Sequence of chain 1.I:
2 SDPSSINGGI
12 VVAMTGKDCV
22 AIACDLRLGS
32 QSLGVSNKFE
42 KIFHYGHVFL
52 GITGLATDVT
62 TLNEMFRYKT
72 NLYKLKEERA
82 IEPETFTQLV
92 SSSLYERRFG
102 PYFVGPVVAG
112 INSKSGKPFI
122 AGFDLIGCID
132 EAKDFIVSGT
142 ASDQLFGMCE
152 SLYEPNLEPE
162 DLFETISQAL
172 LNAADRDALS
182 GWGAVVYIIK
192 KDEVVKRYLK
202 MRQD

Sequence of chain 1.H:
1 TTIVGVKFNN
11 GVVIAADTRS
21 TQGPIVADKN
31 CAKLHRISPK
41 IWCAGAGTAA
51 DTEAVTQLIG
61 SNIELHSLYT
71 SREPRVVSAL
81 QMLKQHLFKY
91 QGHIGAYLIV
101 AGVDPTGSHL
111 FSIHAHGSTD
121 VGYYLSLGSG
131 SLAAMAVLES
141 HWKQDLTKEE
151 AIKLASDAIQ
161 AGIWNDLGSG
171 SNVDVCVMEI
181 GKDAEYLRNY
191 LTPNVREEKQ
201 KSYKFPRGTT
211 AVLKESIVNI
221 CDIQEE

Binding-site contacts:
Ligand atom N9 contacts residue THR21 of chain 1.H at 3.1 Å (h-bond).
Ligand atom O8 contacts residue ALA49 of chain 1.H at 2.9 Å (h-bond).
Ligand atom O19 contacts residue THR21 of chain 1.H at 3.1 Å (h-bond).
Ligand atom C23 contacts residue ALA49 of chain 1.H at 3.8 Å (hydrophobic).
Ligand atom B26 contacts residue THR1 of chain 1.H at 1.4 Å.
Ligand atom O8 contacts residue THR48 of chain 1.H at 4.0 Å.
Ligand atom C10 contacts residue THR21 of chain 1.H at 3.7 Å.
Ligand atom O27 contacts residue GLY47 of chain 1.H at 3.2 Å (h-bond).
Ligand atom C12 contacts residue THR21 of chain 1.H at 3.9 Å.
Ligand atom C23 contacts residue GLY47 of chain 1.H at 3.6 Å.
Ligand atom C22 contacts residue THR1 of chain 1.H at 2.7 Å.
Ligand atom C18 contacts residue GLY47 of chain 1.H at 3.6 Å.
Ligand atom C24 contacts residue GLY45 of chain 1.H at 3.6 Å.
Ligand atom N1 contacts residue CYS129 of chain 1.I at 3.9 Å.
Ligand atom C11 contacts residue THR21 of chain 1.H at 3.5 Å.
Ligand atom N1 contacts residue ALA49 of chain 1.H at 4.0 Å.
Ligand atom O19 contacts residue SER20 of chain 1.H at 3.1 Å (h-bond).
Ligand atom C2 contacts residue SER20 of chain 1.H at 3.9 Å.
Ligand atom C21 contacts residue GLY47 of chain 1.H at 3.8 Å.
Ligand atom C24 contacts residue ALA49 of chain 1.H at 3.8 Å (hydrophobic).
Ligand atom C5 contacts residue ASP125 of chain 1.I at 3.7 Å.
Ligand atom C3 contacts residue THR21 of chain 1.H at 3.6 Å.
Ligand atom O28 contacts residue GLY168 of chain 1.H at 3.7 Å.
Ligand atom C22 contacts residue GLY47 of chain 1.H at 3.7 Å.
Ligand atom C24 contacts residue THR52 of chain 1.H at 3.7 Å.
Ligand atom O27 contacts residue ALA46 of chain 1.H at 4.0 Å.
Ligand atom C10 contacts residue GLY47 of chain 1.H at 3.4 Å.
Ligand atom N20 contacts residue GLY47 of chain 1.H at 2.9 Å (h-bond).
Ligand atom N4 contacts residue GLN22 of chain 1.H at 3.7 Å.
Ligand atom C6 contacts residue ASP125 of chain 1.I at 3.7 Å.
Ligand atom C25 contacts residue ALA49 of chain 1.H at 3.9 Å (hydrophobic).
Ligand atom C16 contacts residue THR48 of chain 1.H at 4.0 Å.
Ligand atom C13 contacts residue THR21 of chain 1.H at 3.5 Å.
Ligand atom C7 contacts residue ALA49 of chain 1.H at 3.9 Å (hydrophobic).
Ligand atom O27 contacts residue THR1 of chain 1.H at 2.4 Å (h-bond).
Ligand atom N20 contacts residue THR1 of chain 1.H at 3.7 Å.
Ligand atom C21 contacts residue THR1 of chain 1.H at 2.4 Å.
Ligand atom C17 contacts residue GLY47 of chain 1.H at 4.0 Å.
Ligand atom B26 contacts residue LYS33 of chain 1.H at 3.9 Å.
Ligand atom O28 contacts residue THR1 of chain 1.H at 2.3 Å (h-bond).

A protein and the small-molecule ligand that binds it are described below.
Small molecule (SMILES): CC(C)C[C@H](NC(=O)[C@H](Cc1ccccc1)NC(=O)c1cnccn1)B(O)O